Sequence of chain 3.A:
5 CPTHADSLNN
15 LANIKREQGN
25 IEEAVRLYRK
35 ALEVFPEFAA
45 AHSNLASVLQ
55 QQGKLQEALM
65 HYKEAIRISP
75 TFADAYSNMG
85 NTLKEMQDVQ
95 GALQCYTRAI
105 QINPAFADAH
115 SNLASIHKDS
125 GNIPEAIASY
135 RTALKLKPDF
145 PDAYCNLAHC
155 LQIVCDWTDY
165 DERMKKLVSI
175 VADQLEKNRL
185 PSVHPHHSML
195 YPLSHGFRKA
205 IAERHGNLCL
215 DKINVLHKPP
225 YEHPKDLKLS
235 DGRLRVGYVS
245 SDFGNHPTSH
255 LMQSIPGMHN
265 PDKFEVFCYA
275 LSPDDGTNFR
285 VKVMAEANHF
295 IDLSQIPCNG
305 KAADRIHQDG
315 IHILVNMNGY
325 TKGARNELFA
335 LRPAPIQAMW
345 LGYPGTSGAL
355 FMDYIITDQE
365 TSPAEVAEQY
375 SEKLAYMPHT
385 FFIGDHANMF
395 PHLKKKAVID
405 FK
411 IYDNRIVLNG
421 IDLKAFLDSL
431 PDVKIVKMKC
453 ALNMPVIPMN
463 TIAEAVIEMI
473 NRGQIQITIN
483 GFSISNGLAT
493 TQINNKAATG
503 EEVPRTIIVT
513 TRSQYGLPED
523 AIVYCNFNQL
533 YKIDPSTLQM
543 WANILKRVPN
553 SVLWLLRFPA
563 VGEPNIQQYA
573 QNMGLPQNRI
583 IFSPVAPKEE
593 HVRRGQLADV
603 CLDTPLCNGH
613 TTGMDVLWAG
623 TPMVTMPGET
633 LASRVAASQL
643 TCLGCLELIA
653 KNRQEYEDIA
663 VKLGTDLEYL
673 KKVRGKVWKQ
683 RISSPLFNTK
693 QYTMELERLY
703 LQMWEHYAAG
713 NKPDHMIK

Sequence of chain 3.B:
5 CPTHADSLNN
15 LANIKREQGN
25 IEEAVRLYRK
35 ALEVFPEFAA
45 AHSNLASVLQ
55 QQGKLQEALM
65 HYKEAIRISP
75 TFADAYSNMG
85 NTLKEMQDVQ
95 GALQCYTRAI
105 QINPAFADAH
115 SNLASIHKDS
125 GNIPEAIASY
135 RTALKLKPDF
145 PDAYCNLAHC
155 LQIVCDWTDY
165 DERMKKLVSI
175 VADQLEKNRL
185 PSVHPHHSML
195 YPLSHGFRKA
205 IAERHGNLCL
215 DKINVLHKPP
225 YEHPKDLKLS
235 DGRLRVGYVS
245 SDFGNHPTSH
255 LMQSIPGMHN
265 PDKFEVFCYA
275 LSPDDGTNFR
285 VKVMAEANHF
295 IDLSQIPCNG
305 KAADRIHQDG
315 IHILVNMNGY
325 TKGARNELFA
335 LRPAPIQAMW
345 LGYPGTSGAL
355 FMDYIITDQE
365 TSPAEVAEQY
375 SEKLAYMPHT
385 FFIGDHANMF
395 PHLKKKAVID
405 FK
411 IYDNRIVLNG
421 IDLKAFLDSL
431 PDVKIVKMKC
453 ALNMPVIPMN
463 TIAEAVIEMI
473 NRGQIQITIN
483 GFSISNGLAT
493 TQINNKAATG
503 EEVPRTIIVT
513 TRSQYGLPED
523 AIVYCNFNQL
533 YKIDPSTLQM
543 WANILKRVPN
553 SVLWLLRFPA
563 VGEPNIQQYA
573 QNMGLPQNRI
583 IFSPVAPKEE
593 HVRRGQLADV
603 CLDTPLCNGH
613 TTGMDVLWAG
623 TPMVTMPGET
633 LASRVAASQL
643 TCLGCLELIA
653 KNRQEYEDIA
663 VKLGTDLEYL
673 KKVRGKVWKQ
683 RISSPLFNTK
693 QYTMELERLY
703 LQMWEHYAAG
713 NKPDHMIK

This protein binds this small molecule.
Small molecule (SMILES): CC(=O)N[C@@H]1[C@@H](O)[C@H](O)[C@@H](CO)S[C@@H]1OP(=O)(O)OP(=O)(O)OC[C@H]1O[C@@H](n2ccc(=O)[nH]c2=O)[C@H](O)[C@@H]1O

Binding-site contacts:
Ligand atom O4 contacts residue VAL587 of chain 3.A at 3.4 Å.
Ligand atom N2' contacts residue HIS612 of chain 3.A at 2.9 Å (h-bond).
Ligand atom C4' contacts residue LEU345 of chain 3.A at 3.6 Å (hydrophobic).
Ligand atom C2 contacts residue ALA588 of chain 3.A at 3.6 Å (hydrophobic).
Ligand atom C8' contacts residue CYS609 of chain 3.A at 3.6 Å (hydrophobic).
Ligand atom N3 contacts residue HIS593 of chain 3.A at 3.2 Å.
Ligand atom O1B contacts residue LYS534 of chain 3.A at 2.9 Å (salt-bridge).
Ligand atom S5' contacts residue THR613 of chain 3.A at 3.6 Å (h-bond).
Ligand atom C2 contacts residue HIS593 of chain 3.A at 3.5 Å.
Ligand atom O2B contacts residue HIS612 of chain 3.A at 2.9 Å (h-bond).
Ligand atom C4 contacts residue VAL587 of chain 3.A at 3.5 Å (hydrophobic).
Ligand atom O2B contacts residue THR614 of chain 3.A at 3.4 Å (h-bond).
Ligand atom O7' contacts residue HIS190 of chain 3.A at 3.0 Å (h-bond).
Ligand atom O2' contacts residue HIS593 of chain 3.A at 3.2 Å (h-bond).
Ligand atom O4 contacts residue ARG596 of chain 3.A at 3.3 Å (salt-bridge).
Ligand atom O4' contacts residue PHE386 of chain 3.A at 3.5 Å.
Ligand atom C2B contacts residue ASP617 of chain 3.A at 3.6 Å.
Ligand atom O3B contacts residue LYS590 of chain 3.A at 2.9 Å (salt-bridge).
Ligand atom O2A contacts residue GLN531 of chain 3.A at 2.6 Å (h-bond).
Ligand atom O2B contacts residue THR613 of chain 3.A at 2.5 Å (h-bond).
Ligand atom C4' contacts residue GLY346 of chain 3.A at 3.6 Å.
Ligand atom PA contacts residue GLN531 of chain 3.A at 3.6 Å.
Ligand atom O1' contacts residue THR613 of chain 3.A at 2.9 Å (h-bond).
Ligand atom O2 contacts residue LYS590 of chain 3.A at 3.5 Å.
Ligand atom C5 contacts residue HIS593 of chain 3.A at 3.6 Å.
Ligand atom O3B contacts residue PRO251 of chain 3.A at 3.6 Å.
Ligand atom C4 contacts residue HIS593 of chain 3.A at 3.4 Å.
Ligand atom O4 contacts residue ALA588 of chain 3.A at 3.1 Å (h-bond).
Ligand atom C3' contacts residue HIS612 of chain 3.A at 3.4 Å.
Ligand atom O3' contacts residue PRO348 of chain 3.A at 3.5 Å.
Ligand atom O4' contacts residue LEU345 of chain 3.A at 2.7 Å (h-bond).
Ligand atom C5' contacts residue THR613 of chain 3.A at 3.2 Å.
Ligand atom O2' contacts residue LYS590 of chain 3.A at 3.1 Å (salt-bridge).
Ligand atom O2' contacts residue ASP617 of chain 3.A at 3.1 Å (salt-bridge).
Ligand atom O4 contacts residue LEU558 of chain 3.A at 3.3 Å.
Ligand atom O6' contacts residue THR252 of chain 3.A at 2.5 Å (h-bond).
Ligand atom O2 contacts residue ALA588 of chain 3.A at 3.6 Å (h-bond).
Ligand atom C6' contacts residue THR252 of chain 3.A at 3.4 Å.
Ligand atom O3' contacts residue HIS612 of chain 3.A at 3.1 Å (h-bond).
Ligand atom N3 contacts residue ALA588 of chain 3.A at 2.9 Å (h-bond).